Binding-site contacts:
Ligand atom C8 contacts residue SER129 of chain 3.A at 4.0 Å.
Ligand atom C1 contacts residue IMP1 of chain 3.C at 3.6 Å.
Ligand atom C10 contacts residue GLY177 of chain 3.A at 3.0 Å.
Ligand atom C8 contacts residue ASP127 of chain 3.A at 3.8 Å.
Ligand atom C15 contacts residue IMP1 of chain 3.C at 3.3 Å.
Ligand atom C11 contacts residue IMP1 of chain 3.C at 3.9 Å.
Ligand atom C15 contacts residue SER129 of chain 3.A at 3.6 Å.
Ligand atom O1 contacts residue GLY179 of chain 3.A at 3.6 Å (h-bond).
Ligand atom C17 contacts residue GLY268 of chain 3.A at 3.7 Å.
Ligand atom C11 contacts residue SER129 of chain 3.A at 3.8 Å.
Ligand atom O1 contacts residue THR186 of chain 3.A at 2.8 Å (h-bond).
Ligand atom O4 contacts residue SER129 of chain 3.A at 3.9 Å.
Ligand atom C12 contacts residue IMP1 of chain 3.C at 3.7 Å.
Ligand atom O2 contacts residue ILE178 of chain 3.A at 3.6 Å.
Ligand atom C7 contacts residue IMP1 of chain 3.C at 3.4 Å.
Ligand atom C9 contacts residue MET267 of chain 3.A at 3.3 Å (hydrophobic).
Ligand atom C7 contacts residue SER128 of chain 3.A at 3.7 Å.
Ligand atom C2 contacts residue GLY268 of chain 3.A at 4.0 Å.
Ligand atom C17 contacts residue IMP1 of chain 3.C at 3.7 Å.
Ligand atom C10 contacts residue IMP1 of chain 3.C at 3.9 Å.
Ligand atom O4 contacts residue IMP1 of chain 3.C at 3.0 Å.
Ligand atom C14 contacts residue IMP1 of chain 3.C at 3.7 Å.
Ligand atom O6 contacts residue SER128 of chain 3.A at 3.5 Å.
Ligand atom O1 contacts residue CYS184 of chain 3.A at 3.7 Å.
Ligand atom O2 contacts residue GLY179 of chain 3.A at 3.4 Å (h-bond).
Ligand atom C10 contacts residue ASN156 of chain 3.A at 3.5 Å.
Ligand atom C1 contacts residue THR186 of chain 3.A at 3.9 Å.
Ligand atom C7 contacts residue ASN156 of chain 3.A at 3.7 Å.
Ligand atom C16 contacts residue IMP1 of chain 3.C at 3.4 Å.
Ligand atom C16 contacts residue SER129 of chain 3.A at 3.6 Å.
Ligand atom C12 contacts residue SER128 of chain 3.A at 4.0 Å.
Ligand atom O1 contacts residue IMP1 of chain 3.C at 3.5 Å.
Ligand atom C6 contacts residue SER129 of chain 3.A at 3.4 Å.
Ligand atom C8 contacts residue SER128 of chain 3.A at 3.9 Å.
Ligand atom O6 contacts residue SER129 of chain 3.A at 3.0 Å (h-bond).
Ligand atom O2 contacts residue GLY177 of chain 3.A at 3.2 Å (h-bond).
Ligand atom C9 contacts residue GLY268 of chain 3.A at 3.9 Å.
Ligand atom C1 contacts residue GLY179 of chain 3.A at 3.9 Å.
Ligand atom O5 contacts residue SER129 of chain 3.A at 2.7 Å (h-bond).
Ligand atom O4 contacts residue THR186 of chain 3.A at 3.7 Å.

The small molecule below binds the protein below.
Small molecule (SMILES): COc1c(C)c2c(c(O)c1C/C=C(\C)CCC(=O)O)C(=O)OC2

Sequence of chain 3.A:
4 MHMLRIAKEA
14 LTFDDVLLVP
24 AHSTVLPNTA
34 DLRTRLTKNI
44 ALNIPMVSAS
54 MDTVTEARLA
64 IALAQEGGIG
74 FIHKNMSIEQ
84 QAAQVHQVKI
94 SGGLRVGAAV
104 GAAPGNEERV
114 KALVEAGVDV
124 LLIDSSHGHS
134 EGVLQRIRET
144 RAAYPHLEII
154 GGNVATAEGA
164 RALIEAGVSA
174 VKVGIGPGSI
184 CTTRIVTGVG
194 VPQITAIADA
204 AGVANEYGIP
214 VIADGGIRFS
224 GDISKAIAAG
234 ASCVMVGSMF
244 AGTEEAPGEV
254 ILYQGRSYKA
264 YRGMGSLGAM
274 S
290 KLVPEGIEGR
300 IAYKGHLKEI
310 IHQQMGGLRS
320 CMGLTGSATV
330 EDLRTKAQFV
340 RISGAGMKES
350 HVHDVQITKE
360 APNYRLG